Sequence of chain 1.I:
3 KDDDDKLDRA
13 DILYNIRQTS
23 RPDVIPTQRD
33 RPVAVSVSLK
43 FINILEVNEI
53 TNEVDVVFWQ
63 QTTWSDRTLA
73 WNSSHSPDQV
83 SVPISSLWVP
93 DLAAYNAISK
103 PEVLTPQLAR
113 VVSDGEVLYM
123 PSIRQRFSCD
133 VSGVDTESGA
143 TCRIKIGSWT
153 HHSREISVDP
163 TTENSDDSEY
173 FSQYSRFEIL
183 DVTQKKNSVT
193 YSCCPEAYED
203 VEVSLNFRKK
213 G

A small-molecule ligand and the protein it binds are described below.
Small molecule (SMILES): C(=C1\CCCN=C1c1cccnc1)\c1cccs1

Binding-site contacts:
Ligand atom C12 contacts residue MET122 of chain 1.J at 2.9 Å (hydrophobic).
Ligand atom C8 contacts residue TRP151 of chain 1.I at 3.2 Å (hydrophobic).
Ligand atom C6 contacts residue MET122 of chain 1.J at 3.8 Å (hydrophobic).
Ligand atom C3 contacts residue LEU120 of chain 1.J at 4.1 Å (hydrophobic).
Ligand atom S18 contacts residue TYR193 of chain 1.I at 3.5 Å.
Ligand atom C3 contacts residue TYR200 of chain 1.I at 3.1 Å (hydrophobic).
Ligand atom C4 contacts residue GLN63 of chain 1.J at 4.0 Å.
Ligand atom C7 contacts residue TYR172 of chain 1.J at 3.3 Å (hydrophobic).
Ligand atom C1 contacts residue TYR200 of chain 1.I at 3.9 Å (hydrophobic).
Ligand atom N16 contacts residue THR152 of chain 1.I at 3.8 Å.
Ligand atom C10 contacts residue TYR200 of chain 1.I at 4.1 Å (hydrophobic).
Ligand atom C2 contacts residue CYS196 of chain 1.I at 4.0 Å (hydrophobic).
Ligand atom C1 contacts residue ARG112 of chain 1.J at 3.8 Å.
Ligand atom C13 contacts residue TYR193 of chain 1.I at 3.5 Å (hydrophobic).
Ligand atom N16 contacts residue MET122 of chain 1.J at 3.9 Å.
Ligand atom C1 contacts residue LEU120 of chain 1.J at 3.5 Å (hydrophobic).
Ligand atom N17 contacts residue TRP151 of chain 1.I at 2.8 Å (h-bond).
Ligand atom C5 contacts residue LEU120 of chain 1.J at 3.9 Å (hydrophobic).
Ligand atom C2 contacts residue GLN63 of chain 1.J at 3.4 Å.
Ligand atom C8 contacts residue MET122 of chain 1.J at 3.8 Å (hydrophobic).
Ligand atom C14 contacts residue TYR200 of chain 1.I at 3.7 Å (hydrophobic).
Ligand atom C2 contacts residue CYS195 of chain 1.I at 3.8 Å (hydrophobic).
Ligand atom S18 contacts residue TYR172 of chain 1.J at 4.1 Å.
Ligand atom C9 contacts residue MET122 of chain 1.J at 3.5 Å (hydrophobic).
Ligand atom C6 contacts residue TRP151 of chain 1.I at 3.3 Å (hydrophobic).
Ligand atom C8 contacts residue TYR200 of chain 1.I at 4.0 Å (hydrophobic).
Ligand atom C10 contacts residue MET122 of chain 1.J at 3.4 Å (hydrophobic).
Ligand atom C10 contacts residue TRP151 of chain 1.I at 3.4 Å (hydrophobic).
Ligand atom C11 contacts residue MET122 of chain 1.J at 3.1 Å (hydrophobic).
Ligand atom C15 contacts residue TRP151 of chain 1.I at 3.6 Å (hydrophobic).
Ligand atom C13 contacts residue MET122 of chain 1.J at 3.9 Å (hydrophobic).
Ligand atom C5 contacts residue ARG112 of chain 1.J at 3.9 Å.
Ligand atom N16 contacts residue TRP151 of chain 1.I at 3.7 Å.
Ligand atom C3 contacts residue TRP151 of chain 1.I at 3.7 Å (hydrophobic).
Ligand atom C14 contacts residue TYR193 of chain 1.I at 3.9 Å (hydrophobic).
Ligand atom C4 contacts residue MET122 of chain 1.J at 4.0 Å (hydrophobic).
Ligand atom C7 contacts residue CYS195 of chain 1.I at 3.5 Å (hydrophobic).
Ligand atom C5 contacts residue THR152 of chain 1.I at 3.9 Å.
Ligand atom N17 contacts residue MET122 of chain 1.J at 4.0 Å.
Ligand atom C13 contacts residue TYR200 of chain 1.I at 3.9 Å (hydrophobic).

Sequence of chain 1.J:
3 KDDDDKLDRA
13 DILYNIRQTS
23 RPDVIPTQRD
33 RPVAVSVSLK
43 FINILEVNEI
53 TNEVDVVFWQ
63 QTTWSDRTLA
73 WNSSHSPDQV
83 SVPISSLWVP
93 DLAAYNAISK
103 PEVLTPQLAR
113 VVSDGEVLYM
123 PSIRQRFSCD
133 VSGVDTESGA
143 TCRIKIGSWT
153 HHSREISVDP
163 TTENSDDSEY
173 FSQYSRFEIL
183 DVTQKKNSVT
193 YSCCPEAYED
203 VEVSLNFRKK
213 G